Binding-site contacts:
Ligand atom C6B contacts residue PRO560 of chain 1.E at 4.0 Å (hydrophobic).
Ligand atom C7B contacts residue LEU564 of chain 1.E at 4.4 Å (hydrophobic).
Ligand atom C2B contacts residue PHE561 of chain 1.E at 4.2 Å (hydrophobic).
Ligand atom C5B contacts residue LEU564 of chain 1.E at 4.5 Å (hydrophobic).
Ligand atom C6B contacts residue LEU564 of chain 1.E at 3.8 Å (hydrophobic).
Ligand atom C4B contacts residue PRO560 of chain 1.E at 3.7 Å (hydrophobic).
Ligand atom C5B contacts residue PRO560 of chain 1.E at 4.5 Å (hydrophobic).

This protein binds this small molecule.
Small molecule (SMILES): CCCCCCCC(=O)OC[C@H](COP(=O)(O)O[C@@H]1[C@H](O)[C@H](O)[C@@H](OP(=O)(O)O)[C@H](OP(=O)(O)O)[C@H]1O)OC(=O)CCCCCCC

Sequence of chain 1.E:
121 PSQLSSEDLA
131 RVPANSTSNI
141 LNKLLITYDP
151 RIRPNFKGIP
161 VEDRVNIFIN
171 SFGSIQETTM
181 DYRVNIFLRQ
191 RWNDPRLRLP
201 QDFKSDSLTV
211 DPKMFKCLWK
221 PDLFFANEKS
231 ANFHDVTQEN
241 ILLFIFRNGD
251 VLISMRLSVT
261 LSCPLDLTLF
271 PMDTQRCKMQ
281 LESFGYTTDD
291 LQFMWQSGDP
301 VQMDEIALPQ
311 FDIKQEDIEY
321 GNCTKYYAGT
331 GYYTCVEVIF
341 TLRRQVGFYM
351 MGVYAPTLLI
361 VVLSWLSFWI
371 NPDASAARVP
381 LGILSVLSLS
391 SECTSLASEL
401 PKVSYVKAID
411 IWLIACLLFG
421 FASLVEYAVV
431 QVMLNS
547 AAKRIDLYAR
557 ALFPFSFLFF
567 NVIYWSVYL